This small molecule binds to this protein.
Small molecule (SMILES): CC(=O)N[C@H]1[C@H](O[C@H]2[C@H](O)[C@@H](NC(C)=O)CO[C@@H]2CO[C@@]2(C)OC[C@@H](O)[C@H](O)[C@@H]2O)O[C@H](CO)[C@@H](O)[C@@H]1O

Sequence of chain 8.A:
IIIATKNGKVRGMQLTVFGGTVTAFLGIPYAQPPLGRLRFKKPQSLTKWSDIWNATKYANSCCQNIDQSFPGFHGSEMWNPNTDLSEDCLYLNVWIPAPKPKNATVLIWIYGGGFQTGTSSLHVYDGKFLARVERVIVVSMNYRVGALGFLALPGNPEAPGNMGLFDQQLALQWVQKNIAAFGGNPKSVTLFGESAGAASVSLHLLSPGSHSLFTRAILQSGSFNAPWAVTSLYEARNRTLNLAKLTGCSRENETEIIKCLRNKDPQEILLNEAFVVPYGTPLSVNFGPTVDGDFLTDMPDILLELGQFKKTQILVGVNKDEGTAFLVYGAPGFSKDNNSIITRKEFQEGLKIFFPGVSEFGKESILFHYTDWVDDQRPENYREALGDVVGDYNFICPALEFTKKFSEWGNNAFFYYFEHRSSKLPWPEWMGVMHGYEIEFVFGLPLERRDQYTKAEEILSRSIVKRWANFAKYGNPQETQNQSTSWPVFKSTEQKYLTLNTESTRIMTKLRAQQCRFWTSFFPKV

Binding-site contacts:
Ligand atom C8 contacts residue ILE344 of chain 8.A at 4.2 Å (hydrophobic).
Ligand atom C3 contacts residue GLY336 of chain 8.A at 4.2 Å.
Ligand atom C6 contacts residue SER338 of chain 8.A at 4.4 Å.
Ligand atom N2 contacts residue GLY336 of chain 8.A at 4.3 Å.
Ligand atom C5 contacts residue ASN341 of chain 8.A at 3.7 Å.
Ligand atom C1 contacts residue SER338 of chain 8.A at 4.2 Å.
Ligand atom C1 contacts residue ASN341 of chain 8.A at 1.4 Å.
Ligand atom C8 contacts residue ASN341 of chain 8.A at 4.3 Å.
Ligand atom N2 contacts residue ASN341 of chain 8.A at 2.8 Å (h-bond).
Ligand atom O4 contacts residue GLY336 of chain 8.A at 4.4 Å.
Ligand atom C8 contacts residue ASN342 of chain 8.A at 3.6 Å.
Ligand atom C3 contacts residue ASN341 of chain 8.A at 3.8 Å.
Ligand atom C4 contacts residue ASN341 of chain 8.A at 4.2 Å.
Ligand atom C7 contacts residue ASN341 of chain 8.A at 3.2 Å.
Ligand atom O7 contacts residue GLY336 of chain 8.A at 3.4 Å (h-bond).
Ligand atom C2 contacts residue ASN341 of chain 8.A at 2.4 Å.
Ligand atom C1 contacts residue SER338 of chain 8.A at 4.0 Å.
Ligand atom C5 contacts residue SER338 of chain 8.A at 4.2 Å.
Ligand atom O6 contacts residue SER338 of chain 8.A at 4.4 Å.
Ligand atom O7 contacts residue PRO335 of chain 8.A at 4.3 Å.
Ligand atom C1 contacts residue GLY336 of chain 8.A at 4.4 Å.
Ligand atom O6 contacts residue SER338 of chain 8.A at 4.4 Å.
Ligand atom O5 contacts residue ASN341 of chain 8.A at 2.4 Å (h-bond).
Ligand atom C1 contacts residue ASN341 of chain 8.A at 4.2 Å.
Ligand atom O5 contacts residue SER338 of chain 8.A at 3.8 Å.
Ligand atom O7 contacts residue ASN341 of chain 8.A at 3.3 Å (h-bond).